Binding-site contacts:
Ligand atom C7 contacts residue SER398 of chain 1.D at 3.2 Å.
Ligand atom O7 contacts residue SER398 of chain 1.D at 2.5 Å (h-bond).
Ligand atom N2 contacts residue ASN371 of chain 1.D at 2.9 Å (h-bond).
Ligand atom C8 contacts residue GLU400 of chain 1.D at 3.4 Å.
Ligand atom C1 contacts residue ASN371 of chain 1.D at 1.4 Å.
Ligand atom O3 contacts residue GLU400 of chain 1.D at 4.1 Å.
Ligand atom O5 contacts residue PRO381 of chain 1.D at 4.4 Å.
Ligand atom C8 contacts residue ASN371 of chain 1.D at 4.3 Å.
Ligand atom C5 contacts residue ASN371 of chain 1.D at 3.6 Å.
Ligand atom O6 contacts residue NAG1 of chain 1.MA at 3.9 Å.
Ligand atom C4 contacts residue ASN371 of chain 1.D at 4.2 Å.
Ligand atom C6 contacts residue NAG1 of chain 1.MA at 3.8 Å.
Ligand atom C3 contacts residue ASN371 of chain 1.D at 3.8 Å.
Ligand atom C8 contacts residue ILE399 of chain 1.D at 3.5 Å (hydrophobic).
Ligand atom N2 contacts residue GLU400 of chain 1.D at 4.4 Å.
Ligand atom O5 contacts residue ASN371 of chain 1.D at 2.4 Å (h-bond).
Ligand atom O7 contacts residue ASN371 of chain 1.D at 2.9 Å (h-bond).
Ligand atom C8 contacts residue SER398 of chain 1.D at 3.3 Å.
Ligand atom C8 contacts residue SER369 of chain 1.D at 4.0 Å.
Ligand atom C7 contacts residue ASN371 of chain 1.D at 3.1 Å.
Ligand atom C2 contacts residue ASN371 of chain 1.D at 2.4 Å.

Sequence of chain 1.D:
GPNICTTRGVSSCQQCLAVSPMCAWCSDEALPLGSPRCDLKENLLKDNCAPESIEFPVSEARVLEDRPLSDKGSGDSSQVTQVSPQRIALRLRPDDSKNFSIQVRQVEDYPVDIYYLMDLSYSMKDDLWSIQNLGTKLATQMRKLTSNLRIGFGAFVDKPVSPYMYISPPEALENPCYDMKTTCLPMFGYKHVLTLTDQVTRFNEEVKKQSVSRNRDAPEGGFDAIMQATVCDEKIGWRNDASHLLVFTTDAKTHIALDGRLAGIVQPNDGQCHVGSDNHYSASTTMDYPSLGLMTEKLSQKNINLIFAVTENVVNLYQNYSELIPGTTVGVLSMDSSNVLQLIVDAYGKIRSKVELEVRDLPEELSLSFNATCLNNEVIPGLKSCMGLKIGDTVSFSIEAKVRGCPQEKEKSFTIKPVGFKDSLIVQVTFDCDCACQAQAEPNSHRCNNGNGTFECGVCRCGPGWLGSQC

The small molecule below binds the protein below.
Small molecule (SMILES): CC(=O)N[C@H]1[C@H](O[C@H]2[C@H](O)[C@@H](NC(C)=O)CO[C@@H]2CO)O[C@H](CO)[C@@H](O)[C@@H]1O